The small molecule below binds the protein below.
Small molecule (SMILES): CC(C)C[C@H](NC(=O)[C@@H](NC(=O)[C@@H](NC(=O)[C@H](CS)NC(=O)[C@H](CC(C)C)NC(=O)[C@@H]1CCCN1C(=O)[C@@H](NC(=O)[C@H](CC(C)C)NC(=O)[C@@H](N)CCCCN)[C@@H](C)O)C(C)C)[C@@H](C)O)C(=O)O

Binding-site contacts:
Ligand atom C contacts residue TRP147 of chain 1.A at 3.6 Å (hydrophobic).
Ligand atom CD1 contacts residue VAL67 of chain 1.A at 3.5 Å (hydrophobic).
Ligand atom C contacts residue TYR7 of chain 1.A at 3.4 Å (hydrophobic).
Ligand atom CD2 contacts residue TYR99 of chain 1.A at 3.4 Å (hydrophobic).
Ligand atom CA contacts residue GLU63 of chain 1.A at 3.2 Å.
Ligand atom N contacts residue GLU63 of chain 1.A at 2.9 Å (salt-bridge).
Ligand atom N contacts residue TYR99 of chain 1.A at 3.2 Å (h-bond).
Ligand atom O contacts residue TYR84 of chain 1.A at 3.1 Å (h-bond).
Ligand atom CD2 contacts residue LEU81 of chain 1.A at 3.5 Å (hydrophobic).
Ligand atom CD2 contacts residue PHE9 of chain 1.A at 3.5 Å (hydrophobic).
Ligand atom OG1 contacts residue ASP77 of chain 1.A at 3.2 Å (salt-bridge).
Ligand atom CD1 contacts residue MET45 of chain 1.A at 3.5 Å (hydrophobic).
Ligand atom CA contacts residue TYR159 of chain 1.A at 3.6 Å (hydrophobic).
Ligand atom CG contacts residue GLU63 of chain 1.A at 3.6 Å.
Ligand atom CD1 contacts residue TRP147 of chain 1.A at 3.3 Å (hydrophobic).
Ligand atom O contacts residue LYS66 of chain 1.A at 2.7 Å (salt-bridge).
Ligand atom CG2 contacts residue TYR116 of chain 1.A at 3.2 Å (hydrophobic).
Ligand atom N contacts residue TYR159 of chain 1.A at 3.5 Å.
Ligand atom N contacts residue TYR7 of chain 1.A at 2.9 Å (h-bond).
Ligand atom O contacts residue THR143 of chain 1.A at 2.9 Å (h-bond).
Ligand atom O contacts residue THR73 of chain 1.A at 2.9 Å.
Ligand atom N contacts residue LYS66 of chain 1.A at 3.5 Å (salt-bridge).
Ligand atom N contacts residue ASP77 of chain 1.A at 3.0 Å (salt-bridge).
Ligand atom CD2 contacts residue TYR7 of chain 1.A at 3.4 Å (hydrophobic).
Ligand atom CB contacts residue THR73 of chain 1.A at 3.5 Å.
Ligand atom CD contacts residue TRP167 of chain 1.A at 3.4 Å (hydrophobic).
Ligand atom CD2 contacts residue ASP77 of chain 1.A at 3.4 Å.
Ligand atom CB contacts residue ASP77 of chain 1.A at 3.5 Å.
Ligand atom CG2 contacts residue TYR99 of chain 1.A at 3.4 Å (hydrophobic).
Ligand atom C contacts residue GLU63 of chain 1.A at 3.5 Å.
Ligand atom NZ contacts residue TRP167 of chain 1.A at 3.1 Å.
Ligand atom O contacts residue TYR159 of chain 1.A at 2.7 Å (h-bond).
Ligand atom O contacts residue HIS70 of chain 1.A at 3.2 Å.
Ligand atom CG2 contacts residue ARG97 of chain 1.A at 3.4 Å.
Ligand atom N contacts residue TYR171 of chain 1.A at 2.9 Å (h-bond).
Ligand atom O contacts residue LYS146 of chain 1.A at 2.9 Å (salt-bridge).
Ligand atom O contacts residue TRP147 of chain 1.A at 2.7 Å (h-bond).
Ligand atom CG2 contacts residue LYS146 of chain 1.A at 3.4 Å.
Ligand atom CA contacts residue TYR7 of chain 1.A at 3.4 Å (hydrophobic).
Ligand atom CE contacts residue TRP167 of chain 1.A at 3.2 Å (hydrophobic).

Sequence of chain 1.A:
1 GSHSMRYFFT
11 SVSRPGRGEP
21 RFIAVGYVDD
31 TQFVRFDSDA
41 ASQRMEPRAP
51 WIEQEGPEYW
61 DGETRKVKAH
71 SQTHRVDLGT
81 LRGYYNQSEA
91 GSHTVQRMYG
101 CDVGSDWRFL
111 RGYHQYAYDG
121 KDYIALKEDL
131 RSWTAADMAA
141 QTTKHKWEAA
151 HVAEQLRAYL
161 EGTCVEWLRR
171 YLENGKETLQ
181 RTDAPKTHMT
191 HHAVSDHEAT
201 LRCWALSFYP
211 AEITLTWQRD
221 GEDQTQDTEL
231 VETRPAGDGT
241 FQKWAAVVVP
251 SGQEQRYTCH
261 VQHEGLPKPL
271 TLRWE